Sequence of chain 1.A:
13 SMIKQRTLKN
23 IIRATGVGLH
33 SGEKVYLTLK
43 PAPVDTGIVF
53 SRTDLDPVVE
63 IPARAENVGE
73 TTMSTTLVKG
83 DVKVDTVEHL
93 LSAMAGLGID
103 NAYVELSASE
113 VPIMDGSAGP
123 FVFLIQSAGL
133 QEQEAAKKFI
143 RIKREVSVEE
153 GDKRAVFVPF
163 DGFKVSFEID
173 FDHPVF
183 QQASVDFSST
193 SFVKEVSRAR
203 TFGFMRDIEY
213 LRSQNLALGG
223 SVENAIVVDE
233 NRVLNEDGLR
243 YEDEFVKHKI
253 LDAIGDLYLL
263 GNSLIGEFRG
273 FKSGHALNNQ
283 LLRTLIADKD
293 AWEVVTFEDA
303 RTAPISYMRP

This small molecule binds to this protein.
Small molecule (SMILES): Cc1ccc(C#Cc2ccc(C(=O)NC[C@H]3C[C@@H](NC(=O)[C@@H]4C[C@H](F)CN4)CN3C(=O)C(C)C)cc2)cc1

Binding-site contacts:
Ligand atom C8 contacts residue ASP254 of chain 1.A at 3.3 Å.
Ligand atom C17 contacts residue LEU213 of chain 1.A at 3.5 Å (hydrophobic).
Ligand atom C23 contacts residue VAL229 of chain 1.A at 3.6 Å (hydrophobic).
Ligand atom C8 contacts residue ZN1 of chain 1.B at 3.0 Å.
Ligand atom F1 contacts residue THR203 of chain 1.A at 2.7 Å.
Ligand atom C21 contacts residue ILE210 of chain 1.A at 3.5 Å (hydrophobic).
Ligand atom N2 contacts residue ASP254 of chain 1.A at 3.5 Å (salt-bridge).
Ligand atom C8 contacts residue GLU90 of chain 1.A at 3.4 Å.
Ligand atom O2 contacts residue THR203 of chain 1.A at 2.7 Å (h-bond).
Ligand atom C10 contacts residue MET75 of chain 1.A at 3.2 Å (hydrophobic).
Ligand atom C22 contacts residue GLY222 of chain 1.A at 3.4 Å.
Ligand atom C24 contacts residue SER223 of chain 1.A at 3.4 Å.
Ligand atom C21 contacts residue GLY222 of chain 1.A at 3.6 Å.
Ligand atom O2 contacts residue HIS250 of chain 1.A at 2.9 Å (h-bond).
Ligand atom C11 contacts residue GLU90 of chain 1.A at 3.2 Å.
Ligand atom C13 contacts residue PHE204 of chain 1.A at 3.0 Å (hydrophobic).
Ligand atom C23 contacts residue SER223 of chain 1.A at 3.5 Å.
Ligand atom C14 contacts residue PHE204 of chain 1.A at 3.4 Å (hydrophobic).
Ligand atom C12 contacts residue THR203 of chain 1.A at 3.6 Å.
Ligand atom O2 contacts residue ASP254 of chain 1.A at 3.1 Å (salt-bridge).
Ligand atom C7 contacts residue ZN1 of chain 1.B at 2.9 Å.
Ligand atom N3 contacts residue ASP254 of chain 1.A at 3.5 Å (salt-bridge).
Ligand atom C31 contacts residue GLY222 of chain 1.A at 3.3 Å.
Ligand atom C7 contacts residue ASP254 of chain 1.A at 3.0 Å.
Ligand atom C11 contacts residue ZN1 of chain 1.B at 3.3 Å.
Ligand atom C9 contacts residue MET75 of chain 1.A at 3.1 Å (hydrophobic).
Ligand atom N3 contacts residue ZN1 of chain 1.B at 2.3 Å.
Ligand atom C32 contacts residue GLY222 of chain 1.A at 3.3 Å.
Ligand atom N2 contacts residue EDO1 of chain 1.D at 3.6 Å.
Ligand atom C34 contacts residue PHE204 of chain 1.A at 3.6 Å (hydrophobic).
Ligand atom C25 contacts residue GLY222 of chain 1.A at 3.5 Å.
Ligand atom N3 contacts residue GLU90 of chain 1.A at 2.6 Å (salt-bridge).
Ligand atom C12 contacts residue PHE204 of chain 1.A at 3.1 Å (hydrophobic).
Ligand atom C1 contacts residue PHE206 of chain 1.A at 3.3 Å (hydrophobic).
Ligand atom O2 contacts residue ZN1 of chain 1.B at 2.4 Å.
Ligand atom C7 contacts residue THR203 of chain 1.A at 3.5 Å.
Ligand atom C11 contacts residue HIS91 of chain 1.A at 3.6 Å.
Ligand atom N4 contacts residue PHE204 of chain 1.A at 2.7 Å (h-bond).
Ligand atom N3 contacts residue HIS91 of chain 1.A at 3.3 Å (h-bond).
Ligand atom C23 contacts residue GLY222 of chain 1.A at 3.6 Å.